Sequence of chain 50.B:
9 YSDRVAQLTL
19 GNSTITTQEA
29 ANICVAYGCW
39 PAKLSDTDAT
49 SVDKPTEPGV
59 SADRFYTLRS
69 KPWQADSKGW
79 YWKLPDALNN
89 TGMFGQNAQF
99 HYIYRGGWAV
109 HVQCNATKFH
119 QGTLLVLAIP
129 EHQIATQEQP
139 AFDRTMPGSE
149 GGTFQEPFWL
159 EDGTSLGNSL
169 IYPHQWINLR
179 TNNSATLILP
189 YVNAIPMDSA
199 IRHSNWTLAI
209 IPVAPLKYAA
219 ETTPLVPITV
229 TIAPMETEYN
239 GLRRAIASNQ

Sequence of chain 41.A:
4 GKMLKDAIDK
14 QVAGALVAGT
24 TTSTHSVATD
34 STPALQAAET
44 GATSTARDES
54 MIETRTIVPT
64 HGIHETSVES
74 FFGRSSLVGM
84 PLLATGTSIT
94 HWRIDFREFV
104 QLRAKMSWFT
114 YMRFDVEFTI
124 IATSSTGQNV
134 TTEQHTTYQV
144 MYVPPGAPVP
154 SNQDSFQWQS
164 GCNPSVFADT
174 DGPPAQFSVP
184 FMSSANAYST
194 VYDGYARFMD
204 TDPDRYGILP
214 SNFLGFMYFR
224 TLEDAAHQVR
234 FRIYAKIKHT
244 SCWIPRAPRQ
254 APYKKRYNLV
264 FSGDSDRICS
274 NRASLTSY

Binding-site contacts:
Ligand atom N3 contacts residue TRP38 of chain 50.B at 3.2 Å.
Ligand atom O2' contacts residue HIS28 of chain 41.A at 3.2 Å (h-bond).
Ligand atom C4 contacts residue TRP38 of chain 50.B at 3.5 Å (hydrophobic).
Ligand atom C5 contacts residue TRP38 of chain 50.B at 3.7 Å (hydrophobic).
Ligand atom C1' contacts residue TRP38 of chain 50.B at 4.0 Å (hydrophobic).
Ligand atom N6 contacts residue TRP38 of chain 50.B at 4.0 Å.
Ligand atom O2' contacts residue TRP38 of chain 50.B at 4.2 Å.
Ligand atom N7 contacts residue TRP38 of chain 50.B at 4.2 Å.
Ligand atom C6 contacts residue TRP38 of chain 50.B at 3.6 Å (hydrophobic).
Ligand atom N1 contacts residue TRP38 of chain 50.B at 3.3 Å.
Ligand atom C8 contacts residue TRP38 of chain 50.B at 4.3 Å (hydrophobic).
Ligand atom C2 contacts residue TRP38 of chain 50.B at 3.1 Å (hydrophobic).
Ligand atom N9 contacts residue TRP38 of chain 50.B at 3.7 Å.
Ligand atom N6 contacts residue VAL30 of chain 41.A at 4.3 Å.

This protein binds this small molecule.
Small molecule (SMILES): Nc1ncnc2c1ncn2[C@@H]1O[C@H](COP(=O)=O)[C@@H](O[P](=O)(O)OC[C@H]2O[C@@H](n3ccc(=O)[nH]c3=O)[C@H](O)[C@@H]2O)[C@H]1O